Sequence of chain 1.B:
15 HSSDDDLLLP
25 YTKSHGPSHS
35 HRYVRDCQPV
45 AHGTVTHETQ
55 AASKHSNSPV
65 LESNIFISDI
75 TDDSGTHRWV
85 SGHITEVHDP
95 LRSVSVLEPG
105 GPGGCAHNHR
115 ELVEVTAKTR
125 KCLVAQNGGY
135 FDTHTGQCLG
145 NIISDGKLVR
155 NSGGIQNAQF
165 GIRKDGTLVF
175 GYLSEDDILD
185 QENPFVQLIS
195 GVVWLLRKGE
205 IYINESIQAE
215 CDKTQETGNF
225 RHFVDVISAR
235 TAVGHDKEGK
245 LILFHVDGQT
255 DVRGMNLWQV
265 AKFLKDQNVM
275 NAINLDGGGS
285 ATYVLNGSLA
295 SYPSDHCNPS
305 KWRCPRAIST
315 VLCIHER

Binding-site contacts:
Ligand atom N2 contacts residue ASN208 of chain 1.B at 3.1 Å (h-bond).
Ligand atom C5 contacts residue ARG225 of chain 1.B at 4.3 Å.
Ligand atom O6 contacts residue ASN208 of chain 1.B at 4.5 Å.
Ligand atom N2 contacts residue TRP262 of chain 1.B at 4.5 Å.
Ligand atom C8 contacts residue TRP262 of chain 1.B at 4.0 Å (hydrophobic).
Ligand atom O4 contacts residue ASN208 of chain 1.B at 4.5 Å.
Ligand atom O3 contacts residue ASN208 of chain 1.B at 4.2 Å.
Ligand atom C4 contacts residue ASN208 of chain 1.B at 4.2 Å.
Ligand atom C5 contacts residue ASN208 of chain 1.B at 3.6 Å.
Ligand atom O6 contacts residue ARG225 of chain 1.B at 3.5 Å (salt-bridge).
Ligand atom C2 contacts residue ASN208 of chain 1.B at 2.4 Å.
Ligand atom O7 contacts residue ASN208 of chain 1.B at 2.8 Å (h-bond).
Ligand atom C3 contacts residue ASN208 of chain 1.B at 3.7 Å.
Ligand atom C7 contacts residue TRP262 of chain 1.B at 4.3 Å (hydrophobic).
Ligand atom C7 contacts residue ASN208 of chain 1.B at 3.2 Å.
Ligand atom C1 contacts residue ASN208 of chain 1.B at 1.4 Å.
Ligand atom O5 contacts residue ASN208 of chain 1.B at 2.4 Å (h-bond).
Ligand atom O5 contacts residue ARG225 of chain 1.B at 4.4 Å.
Ligand atom C6 contacts residue ARG225 of chain 1.B at 4.4 Å.
Ligand atom C1 contacts residue TRP262 of chain 1.B at 4.1 Å (hydrophobic).

The protein below binds the small molecule below.
Small molecule (SMILES): CC(=O)N[C@@H]1[C@@H](O)[C@H](O)[C@@H](CO)O[C@H]1O